Binding-site contacts:
Ligand atom N01 contacts residue GLU243 of chain 2.A at 2.7 Å (salt-bridge).
Ligand atom N12 contacts residue PEG1 of chain 2.H at 3.3 Å (h-bond).
Ligand atom C10 contacts residue GLU243 of chain 2.A at 3.5 Å.
Ligand atom C23 contacts residue ARG132 of chain 2.A at 4.1 Å.
Ligand atom C10 contacts residue ILE218 of chain 2.A at 3.9 Å (hydrophobic).
Ligand atom N02 contacts residue HEM1 of chain 2.B at 3.5 Å.
Ligand atom C11 contacts residue PEG1 of chain 2.H at 3.7 Å.
Ligand atom C04 contacts residue PHE235 of chain 2.A at 4.2 Å (hydrophobic).
Ligand atom N02 contacts residue TRP238 of chain 2.A at 3.0 Å (h-bond).
Ligand atom C07 contacts residue PEG1 of chain 2.H at 3.7 Å.
Ligand atom C05 contacts residue HEM1 of chain 2.B at 3.7 Å.
Ligand atom C25 contacts residue PEG1 of chain 2.H at 3.1 Å.
Ligand atom N12 contacts residue HEM1 of chain 2.B at 2.8 Å (h-bond).
Ligand atom C09 contacts residue GLU243 of chain 2.A at 3.5 Å.
Ligand atom F23 contacts residue ARG132 of chain 2.A at 3.8 Å.
Ligand atom C05 contacts residue ILE218 of chain 2.A at 3.7 Å (hydrophobic).
Ligand atom C02 contacts residue GLU243 of chain 2.A at 3.6 Å.
Ligand atom C09 contacts residue HEM1 of chain 2.B at 3.5 Å.
Ligand atom N02 contacts residue GLU243 of chain 2.A at 2.9 Å (salt-bridge).
Ligand atom C13 contacts residue PEG1 of chain 2.H at 3.3 Å.
Ligand atom C06 contacts residue PHE235 of chain 2.A at 4.1 Å (hydrophobic).
Ligand atom C02 contacts residue HEM1 of chain 2.B at 3.7 Å.
Ligand atom C14 contacts residue HEM1 of chain 2.B at 3.4 Å.
Ligand atom C09 contacts residue ILE218 of chain 2.A at 4.0 Å (hydrophobic).
Ligand atom C07 contacts residue HEM1 of chain 2.B at 3.4 Å.
Ligand atom C06 contacts residue HEM1 of chain 2.B at 3.6 Å.
Ligand atom F23 contacts residue ALA147 of chain 2.A at 3.2 Å.
Ligand atom C08 contacts residue ILE218 of chain 2.A at 3.9 Å (hydrophobic).
Ligand atom C26 contacts residue PEG1 of chain 2.H at 3.2 Å.
Ligand atom C22 contacts residue ARG132 of chain 2.A at 3.9 Å.
Ligand atom F23 contacts residue ARG254 of chain 2.A at 3.8 Å.
Ligand atom C10 contacts residue HEM1 of chain 2.B at 3.9 Å.
Ligand atom C08 contacts residue HEM1 of chain 2.B at 3.8 Å.
Ligand atom C11 contacts residue HEM1 of chain 2.B at 3.2 Å.
Ligand atom C03 contacts residue HEM1 of chain 2.B at 3.0 Å.
Ligand atom C06 contacts residue ILE218 of chain 2.A at 3.6 Å (hydrophobic).
Ligand atom C04 contacts residue HEM1 of chain 2.B at 3.1 Å.
Ligand atom C13 contacts residue HEM1 of chain 2.B at 3.3 Å.
Ligand atom N02 contacts residue TYR239 of chain 2.A at 4.0 Å.
Ligand atom C07 contacts residue ILE218 of chain 2.A at 3.5 Å (hydrophobic).

Sequence of chain 2.A:
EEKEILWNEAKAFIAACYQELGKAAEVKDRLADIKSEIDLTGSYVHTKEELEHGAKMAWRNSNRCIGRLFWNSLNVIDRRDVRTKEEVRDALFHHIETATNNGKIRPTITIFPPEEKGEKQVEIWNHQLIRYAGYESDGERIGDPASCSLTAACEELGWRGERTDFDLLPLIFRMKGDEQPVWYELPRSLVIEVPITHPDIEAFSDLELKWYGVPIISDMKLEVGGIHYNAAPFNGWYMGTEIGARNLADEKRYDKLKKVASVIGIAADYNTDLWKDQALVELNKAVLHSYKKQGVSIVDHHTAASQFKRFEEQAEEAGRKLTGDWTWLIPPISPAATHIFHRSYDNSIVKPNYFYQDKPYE

A protein and the small-molecule ligand that binds it are described below.
Small molecule (SMILES): Nc1ccc2ccc(CNCCc3cccc(F)c3)cc2n1